Sequence of chain 1.A:
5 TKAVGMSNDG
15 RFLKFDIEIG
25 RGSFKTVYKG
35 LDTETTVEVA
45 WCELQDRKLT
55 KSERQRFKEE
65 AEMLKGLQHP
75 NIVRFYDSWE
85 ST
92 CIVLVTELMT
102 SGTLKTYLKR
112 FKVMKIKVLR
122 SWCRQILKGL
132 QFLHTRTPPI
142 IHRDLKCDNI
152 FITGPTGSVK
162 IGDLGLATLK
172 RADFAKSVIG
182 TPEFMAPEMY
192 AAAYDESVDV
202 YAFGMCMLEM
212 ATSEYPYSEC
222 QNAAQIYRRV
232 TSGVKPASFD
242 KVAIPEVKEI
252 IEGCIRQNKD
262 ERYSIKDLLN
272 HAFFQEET

This protein binds this small molecule.
Small molecule (SMILES): Nc1ncnc2c1ncn2[C@@H]1O[C@H](CO[P](=O)(O)O[P](=O)(O)NP(=O)(O)O)[C@@H](O)[C@H]1O

Binding-site contacts:
Ligand atom N1 contacts residue LEU99 of chain 1.A at 3.6 Å.
Ligand atom O1A contacts residue ASP164 of chain 1.A at 3.1 Å (salt-bridge).
Ligand atom C8 contacts residue VAL31 of chain 1.A at 3.9 Å (hydrophobic).
Ligand atom PG contacts residue LYS147 of chain 1.A at 3.5 Å.
Ligand atom C4' contacts residue ARG25 of chain 1.A at 4.0 Å.
Ligand atom N6 contacts residue MET100 of chain 1.A at 3.8 Å.
Ligand atom O1A contacts residue MN1 of chain 1.C at 2.0 Å.
Ligand atom C2 contacts residue LEU99 of chain 1.A at 3.6 Å (hydrophobic).
Ligand atom O1G contacts residue LYS147 of chain 1.A at 3.3 Å (salt-bridge).
Ligand atom PA contacts residue LYS29 of chain 1.A at 3.5 Å.
Ligand atom O4' contacts residue VAL31 of chain 1.A at 3.5 Å.
Ligand atom C4' contacts residue GLY24 of chain 1.A at 4.0 Å.
Ligand atom N6 contacts residue GLU98 of chain 1.A at 3.0 Å (salt-bridge).
Ligand atom C5 contacts residue PHE152 of chain 1.A at 3.9 Å (hydrophobic).
Ligand atom C2 contacts residue MET100 of chain 1.A at 3.4 Å (hydrophobic).
Ligand atom N1 contacts residue ALA44 of chain 1.A at 3.9 Å.
Ligand atom O2B contacts residue GLY26 of chain 1.A at 3.4 Å.
Ligand atom O3A contacts residue MN1 of chain 1.C at 3.9 Å.
Ligand atom N7 contacts residue PHE152 of chain 1.A at 3.8 Å.
Ligand atom O1A contacts residue LYS29 of chain 1.A at 3.4 Å (salt-bridge).
Ligand atom O5' contacts residue LYS29 of chain 1.A at 3.4 Å.
Ligand atom O2B contacts residue SER27 of chain 1.A at 3.6 Å.
Ligand atom O2G contacts residue MN1 of chain 1.C at 3.9 Å.
Ligand atom N1 contacts residue MET100 of chain 1.A at 3.0 Å (h-bond).
Ligand atom O1G contacts residue ASN150 of chain 1.A at 3.7 Å.
Ligand atom N6 contacts residue THR97 of chain 1.A at 3.5 Å (h-bond).
Ligand atom C6 contacts residue ALA44 of chain 1.A at 3.9 Å (hydrophobic).
Ligand atom O2A contacts residue LYS29 of chain 1.A at 3.2 Å.
Ligand atom O3G contacts residue LYS147 of chain 1.A at 2.6 Å (salt-bridge).
Ligand atom O4' contacts residue GLY24 of chain 1.A at 3.4 Å.
Ligand atom C1' contacts residue GLY24 of chain 1.A at 3.9 Å.
Ligand atom O2A contacts residue GLY26 of chain 1.A at 3.6 Å.
Ligand atom PA contacts residue MN1 of chain 1.C at 3.5 Å.
Ligand atom N6 contacts residue ALA44 of chain 1.A at 3.7 Å.
Ligand atom O1G contacts residue MN1 of chain 1.C at 2.8 Å.
Ligand atom C5' contacts residue GLY26 of chain 1.A at 3.7 Å.
Ligand atom N9 contacts residue VAL31 of chain 1.A at 4.0 Å.
Ligand atom C5' contacts residue ARG25 of chain 1.A at 3.8 Å.
Ligand atom C6 contacts residue MET100 of chain 1.A at 3.9 Å (hydrophobic).
Ligand atom PG contacts residue MN1 of chain 1.C at 3.9 Å.